Sequence of chain 1.B:
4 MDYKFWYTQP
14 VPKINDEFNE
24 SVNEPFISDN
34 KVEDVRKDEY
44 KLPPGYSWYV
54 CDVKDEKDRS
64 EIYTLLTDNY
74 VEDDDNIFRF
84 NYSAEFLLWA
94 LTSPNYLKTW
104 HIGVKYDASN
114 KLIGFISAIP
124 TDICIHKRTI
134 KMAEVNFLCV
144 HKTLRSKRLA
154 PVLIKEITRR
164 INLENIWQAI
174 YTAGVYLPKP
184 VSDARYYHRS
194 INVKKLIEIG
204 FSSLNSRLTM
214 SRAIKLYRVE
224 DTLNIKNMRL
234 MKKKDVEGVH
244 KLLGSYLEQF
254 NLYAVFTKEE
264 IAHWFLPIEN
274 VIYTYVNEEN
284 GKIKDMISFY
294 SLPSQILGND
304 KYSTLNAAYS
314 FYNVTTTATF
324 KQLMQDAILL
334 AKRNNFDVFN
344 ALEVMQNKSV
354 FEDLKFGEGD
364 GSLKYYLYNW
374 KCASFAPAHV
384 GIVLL

Binding-site contacts:
Ligand atom C contacts residue THR175 of chain 1.B at 3.2 Å.
Ligand atom C18 contacts residue ASP76 of chain 1.B at 3.7 Å.
Ligand atom C14 contacts residue TYR189 of chain 1.B at 3.6 Å (hydrophobic).
Ligand atom C8 contacts residue PHE83 of chain 1.B at 3.6 Å (hydrophobic).
Ligand atom N3 contacts residue ASP76 of chain 1.B at 3.8 Å.
Ligand atom C20 contacts residue GLU75 of chain 1.B at 3.6 Å.
Ligand atom C10 contacts residue TYR189 of chain 1.B at 3.9 Å (hydrophobic).
Ligand atom N2 contacts residue GLY177 of chain 1.B at 3.9 Å.
Ligand atom N4 contacts residue GLU75 of chain 1.B at 3.5 Å (salt-bridge).
Ligand atom C4 contacts residue LEU366 of chain 1.B at 3.7 Å (hydrophobic).
Ligand atom C19 contacts residue TYR189 of chain 1.B at 3.2 Å (hydrophobic).
Ligand atom N contacts residue LEU388 of chain 1.B at 2.6 Å (h-bond).
Ligand atom C9 contacts residue LEU366 of chain 1.B at 3.8 Å (hydrophobic).
Ligand atom C9 contacts residue PHE83 of chain 1.B at 3.6 Å (hydrophobic).
Ligand atom C1 contacts residue LEU387 of chain 1.B at 3.4 Å (hydrophobic).
Ligand atom C12 contacts residue TYR189 of chain 1.B at 3.8 Å (hydrophobic).
Ligand atom C14 contacts residue TYR312 of chain 1.B at 3.8 Å (hydrophobic).
Ligand atom C12 contacts residue TYR312 of chain 1.B at 3.6 Å (hydrophobic).
Ligand atom C contacts residue ASN139 of chain 1.B at 3.4 Å.
Ligand atom C1 contacts residue THR175 of chain 1.B at 3.7 Å.
Ligand atom N1 contacts residue NHW1 of chain 1.J at 3.7 Å.
Ligand atom C20 contacts residue VAL74 of chain 1.B at 3.4 Å (hydrophobic).
Ligand atom F contacts residue ASN343 of chain 1.B at 3.2 Å.
Ligand atom C2 contacts residue TYR85 of chain 1.B at 3.4 Å (hydrophobic).
Ligand atom N4 contacts residue VAL74 of chain 1.B at 3.9 Å.
Ligand atom C13 contacts residue TYR189 of chain 1.B at 3.3 Å (hydrophobic).
Ligand atom C15 contacts residue TYR189 of chain 1.B at 3.7 Å (hydrophobic).
Ligand atom C6 contacts residue TYR189 of chain 1.B at 3.8 Å (hydrophobic).
Ligand atom C contacts residue NHW1 of chain 1.J at 3.5 Å.
Ligand atom C contacts residue LEU388 of chain 1.B at 3.2 Å (hydrophobic).
Ligand atom F contacts residue TYR312 of chain 1.B at 3.7 Å.
Ligand atom F contacts residue TYR189 of chain 1.B at 3.2 Å.
Ligand atom C19 contacts residue ASP77 of chain 1.B at 3.3 Å.
Ligand atom O contacts residue PHE83 of chain 1.B at 3.8 Å.
Ligand atom C1 contacts residue LEU388 of chain 1.B at 3.3 Å (hydrophobic).
Ligand atom C13 contacts residue TYR312 of chain 1.B at 3.4 Å (hydrophobic).
Ligand atom C5 contacts residue LEU366 of chain 1.B at 3.8 Å (hydrophobic).
Ligand atom C2 contacts residue LEU388 of chain 1.B at 3.5 Å (hydrophobic).
Ligand atom C18 contacts residue TYR189 of chain 1.B at 3.2 Å (hydrophobic).
Ligand atom C3 contacts residue PHE83 of chain 1.B at 3.7 Å (hydrophobic).

A small-molecule ligand and the protein it binds are described below.
Small molecule (SMILES): CN(C)Cc1n[nH]c2ccc(-c3ccc(F)cc3OCCn3ccnc3)cc12